The protein below binds the small molecule below.
Small molecule (SMILES): CC(=O)N[C@@H]1[C@@H](O)[C@H](O)[C@@H](CO)O[C@H]1O

Binding-site contacts:
Ligand atom C2 contacts residue ASN746 of chain 1.A at 2.5 Å.
Ligand atom C1 contacts residue ASN746 of chain 1.A at 1.5 Å.
Ligand atom O5 contacts residue ASN746 of chain 1.A at 2.3 Å (h-bond).
Ligand atom O5 contacts residue ILE745 of chain 1.A at 4.3 Å.
Ligand atom O6 contacts residue ILE745 of chain 1.A at 3.7 Å.
Ligand atom C4 contacts residue ASN746 of chain 1.A at 4.3 Å.
Ligand atom C5 contacts residue ASN746 of chain 1.A at 3.7 Å.
Ligand atom C3 contacts residue ASN746 of chain 1.A at 3.9 Å.
Ligand atom C6 contacts residue ILE745 of chain 1.A at 4.2 Å (hydrophobic).
Ligand atom O7 contacts residue ASN746 of chain 1.A at 4.3 Å.
Ligand atom N2 contacts residue ASN746 of chain 1.A at 3.0 Å (h-bond).
Ligand atom C7 contacts residue ASN746 of chain 1.A at 4.1 Å.

Sequence of chain 1.A:
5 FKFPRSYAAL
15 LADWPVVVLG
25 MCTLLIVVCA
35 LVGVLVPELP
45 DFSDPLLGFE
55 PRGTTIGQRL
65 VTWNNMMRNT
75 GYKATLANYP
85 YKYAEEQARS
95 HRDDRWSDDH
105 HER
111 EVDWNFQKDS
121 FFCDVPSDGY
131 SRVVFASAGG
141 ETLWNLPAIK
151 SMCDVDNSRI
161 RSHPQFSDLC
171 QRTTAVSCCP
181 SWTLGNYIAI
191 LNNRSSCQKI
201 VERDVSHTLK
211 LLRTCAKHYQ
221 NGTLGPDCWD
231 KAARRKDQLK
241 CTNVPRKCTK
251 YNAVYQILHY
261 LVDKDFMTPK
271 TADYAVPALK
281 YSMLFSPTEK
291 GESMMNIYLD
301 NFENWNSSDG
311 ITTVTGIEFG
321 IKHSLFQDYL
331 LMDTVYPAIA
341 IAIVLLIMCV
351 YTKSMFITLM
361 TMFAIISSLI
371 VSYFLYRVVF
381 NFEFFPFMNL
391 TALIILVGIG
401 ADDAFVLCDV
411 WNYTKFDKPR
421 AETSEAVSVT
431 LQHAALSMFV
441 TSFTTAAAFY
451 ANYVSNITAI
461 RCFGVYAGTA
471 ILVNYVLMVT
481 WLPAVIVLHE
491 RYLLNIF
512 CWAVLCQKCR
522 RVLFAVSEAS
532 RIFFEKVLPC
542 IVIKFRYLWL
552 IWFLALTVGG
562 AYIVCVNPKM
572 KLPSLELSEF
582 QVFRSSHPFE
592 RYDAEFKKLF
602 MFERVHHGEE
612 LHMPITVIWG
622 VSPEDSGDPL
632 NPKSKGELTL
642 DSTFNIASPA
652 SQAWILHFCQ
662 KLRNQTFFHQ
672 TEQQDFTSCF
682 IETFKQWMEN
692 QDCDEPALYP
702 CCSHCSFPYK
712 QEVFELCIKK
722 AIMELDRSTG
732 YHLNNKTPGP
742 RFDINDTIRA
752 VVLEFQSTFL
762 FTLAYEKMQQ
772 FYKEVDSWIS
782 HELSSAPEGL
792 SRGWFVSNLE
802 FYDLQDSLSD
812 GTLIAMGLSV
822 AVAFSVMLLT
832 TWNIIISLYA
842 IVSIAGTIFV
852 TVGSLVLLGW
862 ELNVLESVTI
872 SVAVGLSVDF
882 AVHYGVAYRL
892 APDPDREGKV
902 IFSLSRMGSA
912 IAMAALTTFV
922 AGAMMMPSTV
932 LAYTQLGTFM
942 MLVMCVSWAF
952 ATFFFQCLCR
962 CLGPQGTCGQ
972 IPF